This protein binds this small molecule.
Small molecule (SMILES): NC(=[NH2+])NCCC[C@H](N)C(=O)O

Binding-site contacts:
Ligand atom OXT contacts residue ARG243 of chain 1.A at 3.1 Å (salt-bridge).
Ligand atom CB contacts residue PHE163 of chain 1.A at 3.5 Å (hydrophobic).
Ligand atom NE contacts residue HIS278 of chain 1.A at 3.6 Å (h-bond).
Ligand atom NH2 contacts residue ASP280 of chain 1.A at 2.8 Å (salt-bridge).
Ligand atom N contacts residue PHE163 of chain 1.A at 3.6 Å.
Ligand atom CZ contacts residue HIS278 of chain 1.A at 3.5 Å.
Ligand atom NH1 contacts residue ASP280 of chain 1.A at 2.7 Å (salt-bridge).
Ligand atom CZ contacts residue ALA406 of chain 1.A at 3.4 Å (hydrophobic).
Ligand atom NE contacts residue ALA406 of chain 1.A at 3.4 Å.
Ligand atom NH1 contacts residue ALA406 of chain 1.A at 3.8 Å.
Ligand atom NE contacts residue ASP166 of chain 1.A at 2.9 Å (salt-bridge).
Ligand atom NH2 contacts residue ARG165 of chain 1.A at 3.6 Å.
Ligand atom CB contacts residue GLY400 of chain 1.A at 3.2 Å.
Ligand atom NH1 contacts residue THR281 of chain 1.A at 3.2 Å (h-bond).
Ligand atom NH1 contacts residue ASN360 of chain 1.A at 3.6 Å.
Ligand atom NH2 contacts residue ALA406 of chain 1.A at 3.7 Å.
Ligand atom CA contacts residue ASN160 of chain 1.A at 3.4 Å.
Ligand atom N contacts residue ASN160 of chain 1.A at 2.9 Å (h-bond).
Ligand atom O contacts residue ARG243 of chain 1.A at 3.3 Å (salt-bridge).
Ligand atom C contacts residue ARG243 of chain 1.A at 3.7 Å.
Ligand atom OXT contacts residue LEU41 of chain 1.A at 3.3 Å.
Ligand atom CA contacts residue PHE163 of chain 1.A at 3.4 Å (hydrophobic).
Ligand atom CG contacts residue ASP166 of chain 1.A at 3.5 Å.
Ligand atom CG contacts residue ARG185 of chain 1.A at 3.7 Å.
Ligand atom O contacts residue ARG185 of chain 1.A at 2.5 Å (salt-bridge).
Ligand atom CD contacts residue ARG401 of chain 1.A at 3.7 Å.
Ligand atom NH2 contacts residue HIS278 of chain 1.A at 3.8 Å.
Ligand atom C contacts residue ARG185 of chain 1.A at 3.5 Å.
Ligand atom NH2 contacts residue ASP166 of chain 1.A at 3.1 Å (salt-bridge).
Ligand atom CA contacts residue GLY400 of chain 1.A at 3.5 Å.
Ligand atom CA contacts residue ARG185 of chain 1.A at 3.8 Å.
Ligand atom CZ contacts residue ASP166 of chain 1.A at 3.7 Å.
Ligand atom CD contacts residue ASP166 of chain 1.A at 3.8 Å.
Ligand atom N contacts residue GLY400 of chain 1.A at 2.9 Å (h-bond).
Ligand atom CZ contacts residue ASP280 of chain 1.A at 3.1 Å.
Ligand atom CG contacts residue PHE163 of chain 1.A at 3.7 Å (hydrophobic).
Ligand atom NH2 contacts residue GLY226 of chain 1.A at 3.5 Å.
Ligand atom N contacts residue LEU41 of chain 1.A at 2.9 Å (h-bond).
Ligand atom CB contacts residue ARG401 of chain 1.A at 3.8 Å.
Ligand atom NH1 contacts residue HIS278 of chain 1.A at 3.6 Å.

Sequence of chain 1.A:
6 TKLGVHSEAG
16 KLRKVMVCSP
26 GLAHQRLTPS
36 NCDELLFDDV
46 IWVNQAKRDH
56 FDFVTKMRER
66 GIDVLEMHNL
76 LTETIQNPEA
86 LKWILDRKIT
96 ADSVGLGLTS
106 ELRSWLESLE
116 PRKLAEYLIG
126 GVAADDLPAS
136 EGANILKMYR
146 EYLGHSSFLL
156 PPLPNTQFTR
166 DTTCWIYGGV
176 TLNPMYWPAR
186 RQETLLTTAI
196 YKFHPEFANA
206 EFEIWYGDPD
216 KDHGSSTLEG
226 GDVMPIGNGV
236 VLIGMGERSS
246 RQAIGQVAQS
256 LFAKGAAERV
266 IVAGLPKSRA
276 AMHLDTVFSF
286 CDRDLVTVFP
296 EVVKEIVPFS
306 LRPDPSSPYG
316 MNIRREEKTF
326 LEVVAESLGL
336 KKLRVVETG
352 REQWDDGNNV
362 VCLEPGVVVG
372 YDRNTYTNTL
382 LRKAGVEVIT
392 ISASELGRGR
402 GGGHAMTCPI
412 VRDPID